Binding-site contacts:
Ligand atom CM3 contacts residue ASN212 of chain 5.A at 3.6 Å.
Ligand atom O1 contacts residue MET214 of chain 5.A at 3.3 Å.
Ligand atom F1 contacts residue LEU217 of chain 5.A at 3.3 Å.
Ligand atom CM6 contacts residue TYR144 of chain 5.A at 3.6 Å (hydrophobic).
Ligand atom C3A contacts residue TYR144 of chain 5.A at 3.7 Å (hydrophobic).
Ligand atom C4 contacts residue LEU100 of chain 5.A at 3.7 Å (hydrophobic).
Ligand atom CM2 contacts residue ILE122 of chain 5.A at 3.5 Å (hydrophobic).
Ligand atom C3A contacts residue PHE179 of chain 5.A at 3.4 Å (hydrophobic).
Ligand atom F3 contacts residue MET143 of chain 5.A at 3.3 Å.
Ligand atom F1 contacts residue TYR142 of chain 5.A at 3.3 Å.
Ligand atom C5B contacts residue LEU181 of chain 5.A at 3.5 Å (hydrophobic).
Ligand atom C4B contacts residue LEU181 of chain 5.A at 3.8 Å (hydrophobic).
Ligand atom O1A contacts residue TYR144 of chain 5.A at 3.3 Å.
Ligand atom C4 contacts residue TYR190 of chain 5.A at 3.6 Å (hydrophobic).
Ligand atom CM3 contacts residue TYR190 of chain 5.A at 3.7 Å (hydrophobic).
Ligand atom N3A contacts residue PHE179 of chain 5.A at 3.2 Å.
Ligand atom C1B contacts residue ILE98 of chain 5.A at 3.7 Å (hydrophobic).
Ligand atom F3 contacts residue TYR144 of chain 5.A at 3.2 Å.
Ligand atom N1A contacts residue PHE179 of chain 5.A at 3.6 Å.
Ligand atom C2A contacts residue TYR144 of chain 5.A at 3.6 Å (hydrophobic).
Ligand atom F3 contacts residue ALA166 of chain 5.A at 3.2 Å.
Ligand atom C1C contacts residue MET214 of chain 5.A at 3.5 Å (hydrophobic).
Ligand atom F2 contacts residue TYR142 of chain 5.A at 3.6 Å.
Ligand atom N2 contacts residue LEU100 of chain 5.A at 3.8 Å.
Ligand atom C2A contacts residue PHE179 of chain 5.A at 3.5 Å (hydrophobic).
Ligand atom C5B contacts residue TYR144 of chain 5.A at 3.7 Å (hydrophobic).
Ligand atom N3A contacts residue LEU217 of chain 5.A at 3.6 Å.
Ligand atom O1B contacts residue ILE98 of chain 5.A at 3.1 Å.
Ligand atom F1 contacts residue MET124 of chain 5.A at 3.5 Å.
Ligand atom F3 contacts residue TYR142 of chain 5.A at 2.6 Å.
Ligand atom F2 contacts residue VAL168 of chain 5.A at 2.9 Å.
Ligand atom CM6 contacts residue LEU184 of chain 5.A at 3.4 Å (hydrophobic).
Ligand atom C6B contacts residue LEU181 of chain 5.A at 3.5 Å (hydrophobic).
Ligand atom CM4 contacts residue TYR142 of chain 5.A at 3.5 Å (hydrophobic).
Ligand atom CM6 contacts residue MET214 of chain 5.A at 3.4 Å (hydrophobic).
Ligand atom F2 contacts residue PHE179 of chain 5.A at 3.6 Å.
Ligand atom C3 contacts residue LEU100 of chain 5.A at 3.6 Å (hydrophobic).
Ligand atom C1B contacts residue LEU181 of chain 5.A at 3.8 Å (hydrophobic).
Ligand atom O1 contacts residue LEU100 of chain 5.A at 3.7 Å.
Ligand atom N1A contacts residue TYR144 of chain 5.A at 3.3 Å.

Sequence of chain 5.C:
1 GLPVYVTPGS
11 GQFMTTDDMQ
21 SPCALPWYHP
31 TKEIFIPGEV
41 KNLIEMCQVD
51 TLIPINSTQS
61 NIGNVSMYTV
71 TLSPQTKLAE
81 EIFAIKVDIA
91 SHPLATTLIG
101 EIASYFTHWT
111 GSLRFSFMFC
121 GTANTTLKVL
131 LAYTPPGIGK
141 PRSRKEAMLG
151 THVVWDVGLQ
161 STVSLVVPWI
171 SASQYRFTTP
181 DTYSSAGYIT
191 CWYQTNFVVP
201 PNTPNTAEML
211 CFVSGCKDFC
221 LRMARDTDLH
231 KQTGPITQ

This small molecule binds to this protein.
Small molecule (SMILES): Cc1cc(CCCOc2c(C)cc(-c3noc(C(F)(F)F)n3)cc2C)on1

Sequence of chain 5.A:
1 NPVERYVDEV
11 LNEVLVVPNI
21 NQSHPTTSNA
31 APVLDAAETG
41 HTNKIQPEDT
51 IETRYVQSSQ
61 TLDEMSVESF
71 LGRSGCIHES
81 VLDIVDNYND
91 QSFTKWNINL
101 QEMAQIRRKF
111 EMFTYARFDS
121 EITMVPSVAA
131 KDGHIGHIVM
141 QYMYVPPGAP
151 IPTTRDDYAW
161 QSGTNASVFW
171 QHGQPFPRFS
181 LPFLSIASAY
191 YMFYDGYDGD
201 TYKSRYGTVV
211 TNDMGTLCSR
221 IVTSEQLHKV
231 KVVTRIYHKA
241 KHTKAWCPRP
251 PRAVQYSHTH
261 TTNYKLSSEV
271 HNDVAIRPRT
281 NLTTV